Sequence of chain 43.C:
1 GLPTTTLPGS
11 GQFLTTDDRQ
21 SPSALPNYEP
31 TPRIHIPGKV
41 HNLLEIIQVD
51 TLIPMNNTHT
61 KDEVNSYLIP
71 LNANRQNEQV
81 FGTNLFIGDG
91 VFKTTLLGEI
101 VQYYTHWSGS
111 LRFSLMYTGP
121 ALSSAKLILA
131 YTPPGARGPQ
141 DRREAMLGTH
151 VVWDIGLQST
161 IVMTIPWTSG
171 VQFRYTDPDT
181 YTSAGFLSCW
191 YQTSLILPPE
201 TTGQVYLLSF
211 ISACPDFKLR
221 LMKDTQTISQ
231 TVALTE

Sequence of chain 42.C:
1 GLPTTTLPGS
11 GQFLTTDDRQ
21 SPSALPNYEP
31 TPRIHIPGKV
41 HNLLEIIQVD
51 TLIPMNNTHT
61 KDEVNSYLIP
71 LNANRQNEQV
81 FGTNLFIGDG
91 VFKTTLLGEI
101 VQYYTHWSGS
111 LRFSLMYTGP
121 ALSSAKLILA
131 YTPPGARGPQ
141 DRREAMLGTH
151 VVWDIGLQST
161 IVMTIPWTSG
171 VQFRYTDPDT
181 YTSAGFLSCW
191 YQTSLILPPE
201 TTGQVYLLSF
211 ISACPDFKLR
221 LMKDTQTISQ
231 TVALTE

Binding-site contacts:
Ligand atom O1A contacts residue PHE186 of chain 42.A at 2.9 Å.
Ligand atom N3A contacts residue ALA24 of chain 42.C at 3.6 Å.
Ligand atom CL2 contacts residue MET224 of chain 42.A at 2.9 Å.
Ligand atom C31 contacts residue LEU106 of chain 42.A at 3.8 Å (hydrophobic).
Ligand atom C5B contacts residue TYR152 of chain 42.A at 3.8 Å (hydrophobic).
Ligand atom N2 contacts residue MET221 of chain 42.A at 3.5 Å (h-bond).
Ligand atom C2A contacts residue PHE186 of chain 42.A at 3.3 Å (hydrophobic).
Ligand atom C5C contacts residue VAL188 of chain 42.A at 2.9 Å (hydrophobic).
Ligand atom C6B contacts residue TYR152 of chain 42.A at 3.8 Å (hydrophobic).
Ligand atom C3D contacts residue LEU116 of chain 42.A at 3.6 Å (hydrophobic).
Ligand atom C31 contacts residue ASN219 of chain 42.A at 3.8 Å.
Ligand atom C3 contacts residue LEU106 of chain 42.A at 3.4 Å (hydrophobic).
Ligand atom N2 contacts residue ASN219 of chain 42.A at 3.4 Å (h-bond).
Ligand atom C5A contacts residue ALA150 of chain 42.A at 3.2 Å (hydrophobic).
Ligand atom C3C contacts residue ILE104 of chain 42.A at 3.6 Å (hydrophobic).
Ligand atom CL2 contacts residue ILE104 of chain 42.A at 3.1 Å.
Ligand atom C6B contacts residue VAL188 of chain 42.A at 3.8 Å (hydrophobic).
Ligand atom C2B contacts residue MET224 of chain 42.A at 3.6 Å (hydrophobic).
Ligand atom C5 contacts residue LEU106 of chain 42.A at 3.5 Å (hydrophobic).
Ligand atom N3A contacts residue PRO174 of chain 42.A at 3.6 Å (h-bond).
Ligand atom C2D contacts residue SER107 of chain 42.A at 3.8 Å.
Ligand atom O1 contacts residue MET221 of chain 42.A at 3.1 Å (h-bond).
Ligand atom C4 contacts residue LEU106 of chain 42.A at 2.5 Å (hydrophobic).
Ligand atom O1B contacts residue TYR152 of chain 42.A at 3.8 Å.
Ligand atom C1C contacts residue TYR128 of chain 42.A at 3.5 Å (hydrophobic).
Ligand atom C4B contacts residue PHE186 of chain 42.A at 3.4 Å (hydrophobic).
Ligand atom O1D contacts residue SER107 of chain 42.A at 3.2 Å.
Ligand atom C1B contacts residue TYR152 of chain 42.A at 3.8 Å (hydrophobic).
Ligand atom C4A contacts residue PRO174 of chain 42.A at 3.3 Å (hydrophobic).
Ligand atom C4A contacts residue SER175 of chain 42.A at 3.8 Å.
Ligand atom C5A contacts residue VAL176 of chain 42.A at 3.2 Å (hydrophobic).
Ligand atom C1B contacts residue VAL188 of chain 42.A at 3.8 Å (hydrophobic).
Ligand atom C4A contacts residue VAL176 of chain 42.A at 3.7 Å (hydrophobic).
Ligand atom CL1 contacts residue VAL188 of chain 42.A at 3.5 Å.
Ligand atom C5A contacts residue PHE186 of chain 42.A at 3.5 Å (hydrophobic).
Ligand atom CL1 contacts residue LEU25 of chain 42.C at 3.5 Å.
Ligand atom O1A contacts residue ALA150 of chain 42.A at 3.8 Å.
Ligand atom C3B contacts residue MET224 of chain 42.A at 3.4 Å (hydrophobic).
Ligand atom C3B contacts residue PHE186 of chain 42.A at 3.7 Å (hydrophobic).
Ligand atom C4C contacts residue TYR128 of chain 42.A at 3.5 Å (hydrophobic).

Sequence of chain 42.A:
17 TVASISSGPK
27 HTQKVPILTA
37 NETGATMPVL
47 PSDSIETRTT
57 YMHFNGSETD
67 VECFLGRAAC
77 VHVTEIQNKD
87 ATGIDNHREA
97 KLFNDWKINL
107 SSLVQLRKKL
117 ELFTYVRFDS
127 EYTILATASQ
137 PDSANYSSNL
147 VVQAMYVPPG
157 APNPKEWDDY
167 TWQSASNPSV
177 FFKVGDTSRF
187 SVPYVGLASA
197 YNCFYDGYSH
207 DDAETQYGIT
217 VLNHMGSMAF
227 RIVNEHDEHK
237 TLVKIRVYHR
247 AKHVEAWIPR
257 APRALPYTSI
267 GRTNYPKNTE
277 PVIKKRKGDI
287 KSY

A small-molecule ligand and the protein it binds are described below.
Small molecule (SMILES): OCCOCOCc1cc(CCCCCOc2c(Cl)cc(C3=NCCO3)cc2Cl)on1